Binding-site contacts:
Ligand atom C8 contacts residue SER85 of chain 1.A at 3.5 Å.
Ligand atom C7 contacts residue THR63 of chain 1.A at 4.0 Å.
Ligand atom C7 contacts residue SER85 of chain 1.A at 4.0 Å.
Ligand atom O5 contacts residue ASN61 of chain 1.A at 2.4 Å (h-bond).
Ligand atom N2 contacts residue THR63 of chain 1.A at 4.4 Å.
Ligand atom O7 contacts residue SER85 of chain 1.A at 4.0 Å.
Ligand atom C5 contacts residue ASN61 of chain 1.A at 3.6 Å.
Ligand atom C1 contacts residue ASN61 of chain 1.A at 1.4 Å.
Ligand atom C2 contacts residue ASN61 of chain 1.A at 2.5 Å.
Ligand atom C7 contacts residue ASN61 of chain 1.A at 4.2 Å.
Ligand atom N2 contacts residue ASN61 of chain 1.A at 2.9 Å (h-bond).
Ligand atom C4 contacts residue ASN61 of chain 1.A at 4.3 Å.
Ligand atom O7 contacts residue THR63 of chain 1.A at 3.2 Å (h-bond).
Ligand atom N2 contacts residue ASN28 of chain 1.A at 4.1 Å.
Ligand atom C3 contacts residue ASN61 of chain 1.A at 3.9 Å.

This small molecule binds to this protein.
Small molecule (SMILES): CC(=O)N[C@@H]1[C@@H](O)[C@H](O)[C@@H](CO)O[C@H]1O

Sequence of chain 1.A:
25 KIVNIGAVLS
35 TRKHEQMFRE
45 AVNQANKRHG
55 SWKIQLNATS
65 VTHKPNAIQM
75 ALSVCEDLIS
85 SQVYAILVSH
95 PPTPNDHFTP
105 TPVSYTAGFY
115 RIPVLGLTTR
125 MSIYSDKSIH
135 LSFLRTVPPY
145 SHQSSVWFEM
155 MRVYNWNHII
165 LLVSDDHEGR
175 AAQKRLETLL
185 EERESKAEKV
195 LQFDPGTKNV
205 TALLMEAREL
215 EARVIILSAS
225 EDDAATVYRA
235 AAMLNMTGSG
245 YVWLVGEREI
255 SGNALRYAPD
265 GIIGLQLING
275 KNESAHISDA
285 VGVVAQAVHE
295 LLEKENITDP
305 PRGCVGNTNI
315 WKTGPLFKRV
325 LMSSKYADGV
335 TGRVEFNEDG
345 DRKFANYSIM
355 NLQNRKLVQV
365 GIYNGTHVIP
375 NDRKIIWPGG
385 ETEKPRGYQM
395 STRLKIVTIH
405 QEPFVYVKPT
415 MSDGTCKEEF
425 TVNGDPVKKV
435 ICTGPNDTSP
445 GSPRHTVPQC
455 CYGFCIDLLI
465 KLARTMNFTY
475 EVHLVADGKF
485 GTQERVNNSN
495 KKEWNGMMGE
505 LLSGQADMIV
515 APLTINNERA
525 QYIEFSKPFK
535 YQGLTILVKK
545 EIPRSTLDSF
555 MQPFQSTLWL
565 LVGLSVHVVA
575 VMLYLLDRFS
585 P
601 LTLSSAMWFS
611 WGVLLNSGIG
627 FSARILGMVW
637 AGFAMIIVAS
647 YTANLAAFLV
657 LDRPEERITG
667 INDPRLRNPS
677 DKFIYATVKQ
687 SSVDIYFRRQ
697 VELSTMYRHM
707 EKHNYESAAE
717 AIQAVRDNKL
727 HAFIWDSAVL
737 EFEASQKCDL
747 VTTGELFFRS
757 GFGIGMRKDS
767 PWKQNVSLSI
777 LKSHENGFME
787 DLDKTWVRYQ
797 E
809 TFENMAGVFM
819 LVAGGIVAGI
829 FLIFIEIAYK